Binding-site contacts:
Ligand atom C3 contacts residue ASN245 of chain 1.A at 4.4 Å.
Ligand atom C5 contacts residue ASN245 of chain 1.A at 3.4 Å.
Ligand atom O5 contacts residue ASN241 of chain 1.A at 2.4 Å (h-bond).
Ligand atom C6 contacts residue ASN245 of chain 1.A at 3.6 Å.
Ligand atom O3 contacts residue PRO281 of chain 1.A at 3.9 Å.
Ligand atom C4 contacts residue ASN245 of chain 1.A at 4.2 Å.
Ligand atom C4 contacts residue PHE278 of chain 1.A at 3.2 Å (hydrophobic).
Ligand atom C1 contacts residue ASN245 of chain 1.A at 4.3 Å.
Ligand atom C3 contacts residue PHE278 of chain 1.A at 3.3 Å (hydrophobic).
Ligand atom C3 contacts residue ASN241 of chain 1.A at 3.8 Å.
Ligand atom O4 contacts residue LEU249 of chain 1.A at 3.8 Å.
Ligand atom C6 contacts residue LEU249 of chain 1.A at 3.9 Å (hydrophobic).
Ligand atom O2 contacts residue PRO281 of chain 1.A at 4.2 Å.
Ligand atom C5 contacts residue PRO281 of chain 1.A at 4.3 Å (hydrophobic).
Ligand atom C2 contacts residue ASN241 of chain 1.A at 2.5 Å.
Ligand atom C4 contacts residue LEU249 of chain 1.A at 4.3 Å (hydrophobic).
Ligand atom C7 contacts residue ASN241 of chain 1.A at 3.8 Å.
Ligand atom C4 contacts residue ASN241 of chain 1.A at 4.2 Å.
Ligand atom C6 contacts residue ASN245 of chain 1.A at 3.6 Å.
Ligand atom O3 contacts residue VAL280 of chain 1.A at 4.5 Å.
Ligand atom C8 contacts residue ASN241 of chain 1.A at 3.8 Å.
Ligand atom C6 contacts residue LYS248 of chain 1.A at 4.3 Å.
Ligand atom O6 contacts residue TYR282 of chain 1.A at 2.6 Å (h-bond).
Ligand atom C6 contacts residue TYR282 of chain 1.A at 4.0 Å (hydrophobic).
Ligand atom O3 contacts residue PRO281 of chain 1.A at 4.5 Å.
Ligand atom C5 contacts residue ASN245 of chain 1.A at 3.8 Å.
Ligand atom O5 contacts residue ASN245 of chain 1.A at 4.2 Å.
Ligand atom N2 contacts residue ASN241 of chain 1.A at 2.9 Å (h-bond).
Ligand atom O6 contacts residue ASN245 of chain 1.A at 3.4 Å (h-bond).
Ligand atom O5 contacts residue PRO281 of chain 1.A at 4.4 Å.
Ligand atom O4 contacts residue PHE278 of chain 1.A at 3.9 Å.
Ligand atom C5 contacts residue ASN241 of chain 1.A at 3.6 Å.
Ligand atom C1 contacts residue ASN241 of chain 1.A at 1.4 Å.
Ligand atom O3 contacts residue PHE278 of chain 1.A at 3.0 Å (h-bond).
Ligand atom O5 contacts residue ASN245 of chain 1.A at 2.8 Å (h-bond).
Ligand atom C2 contacts residue PRO281 of chain 1.A at 4.5 Å (hydrophobic).
Ligand atom C1 contacts residue ASN245 of chain 1.A at 3.8 Å.
Ligand atom C5 contacts residue PHE278 of chain 1.A at 4.4 Å (hydrophobic).

The small molecule below binds the protein below.
Small molecule (SMILES): CC(=O)N[C@H]1[C@H](O[C@H]2[C@H](O)[C@@H](NC(C)=O)CO[C@@H]2CO[C@@H]2O[C@@H](C)[C@@H](O)[C@@H](O)[C@@H]2O)O[C@H](CO)[C@@H](O)[C@@H]1O

Sequence of chain 1.A:
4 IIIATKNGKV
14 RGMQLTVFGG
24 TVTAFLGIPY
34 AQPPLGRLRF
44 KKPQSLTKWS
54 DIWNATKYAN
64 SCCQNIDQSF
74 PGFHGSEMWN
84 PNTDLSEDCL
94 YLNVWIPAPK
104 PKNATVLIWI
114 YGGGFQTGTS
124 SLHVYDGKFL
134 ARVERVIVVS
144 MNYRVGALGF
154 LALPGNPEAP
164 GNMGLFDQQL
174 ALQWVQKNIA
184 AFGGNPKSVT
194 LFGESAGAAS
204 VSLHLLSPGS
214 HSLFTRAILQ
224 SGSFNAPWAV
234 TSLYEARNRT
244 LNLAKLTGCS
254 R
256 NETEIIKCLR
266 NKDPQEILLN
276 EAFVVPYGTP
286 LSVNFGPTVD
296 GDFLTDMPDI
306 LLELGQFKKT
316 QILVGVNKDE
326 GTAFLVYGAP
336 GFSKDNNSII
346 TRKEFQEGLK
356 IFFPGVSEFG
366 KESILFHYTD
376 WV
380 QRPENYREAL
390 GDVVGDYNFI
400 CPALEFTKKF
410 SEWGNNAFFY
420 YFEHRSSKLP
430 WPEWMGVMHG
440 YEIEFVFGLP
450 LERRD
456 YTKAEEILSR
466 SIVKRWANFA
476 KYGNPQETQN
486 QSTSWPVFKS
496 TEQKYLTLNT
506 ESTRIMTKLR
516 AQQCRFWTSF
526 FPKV